Sequence of chain 1.C:
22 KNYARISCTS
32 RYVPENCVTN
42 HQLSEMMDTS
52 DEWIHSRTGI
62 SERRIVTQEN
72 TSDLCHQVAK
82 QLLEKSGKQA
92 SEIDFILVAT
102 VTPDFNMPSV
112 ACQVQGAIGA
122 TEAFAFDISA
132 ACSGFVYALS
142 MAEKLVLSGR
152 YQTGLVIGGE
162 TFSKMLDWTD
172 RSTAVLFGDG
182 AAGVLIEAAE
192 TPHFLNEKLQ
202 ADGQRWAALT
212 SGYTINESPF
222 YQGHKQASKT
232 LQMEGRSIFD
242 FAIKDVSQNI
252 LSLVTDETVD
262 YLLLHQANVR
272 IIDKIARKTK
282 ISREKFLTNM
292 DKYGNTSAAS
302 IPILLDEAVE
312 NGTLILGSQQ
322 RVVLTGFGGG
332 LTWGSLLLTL

Binding-site contacts:
Ligand atom O45 contacts residue ALA268 of chain 1.C at 3.8 Å.
Ligand atom C5 contacts residue ILE239 of chain 1.C at 3.8 Å (hydrophobic).
Ligand atom C9 contacts residue ASN296 of chain 1.C at 3.4 Å.
Ligand atom O10 contacts residue CYS133 of chain 1.C at 3.8 Å.
Ligand atom C22 contacts residue ARG271 of chain 1.C at 3.5 Å.
Ligand atom O45 contacts residue ASN296 of chain 1.C at 3.4 Å (h-bond).
Ligand atom O10 contacts residue ASN296 of chain 1.C at 2.8 Å (h-bond).
Ligand atom C9 contacts residue HIS266 of chain 1.C at 3.8 Å.
Ligand atom C23 contacts residue PHE240 of chain 1.C at 3.3 Å (hydrophobic).
Ligand atom C16 contacts residue ASN269 of chain 1.C at 3.6 Å.
Ligand atom O25 contacts residue GLY236 of chain 1.C at 3.2 Å.
Ligand atom BR contacts residue ARG58 of chain 1.C at 3.4 Å.
Ligand atom C17 contacts residue ALA268 of chain 1.C at 3.7 Å (hydrophobic).
Ligand atom O15 contacts residue PHE240 of chain 1.C at 3.0 Å.
Ligand atom C7 contacts residue ILE239 of chain 1.C at 3.4 Å (hydrophobic).
Ligand atom N6 contacts residue ILE239 of chain 1.C at 3.4 Å.
Ligand atom C7 contacts residue ALA268 of chain 1.C at 3.7 Å (hydrophobic).
Ligand atom O15 contacts residue ILE239 of chain 1.C at 3.6 Å.
Ligand atom O45 contacts residue MET234 of chain 1.C at 3.5 Å.
Ligand atom C13 contacts residue PHE328 of chain 1.C at 3.5 Å (hydrophobic).
Ligand atom O25 contacts residue ARG237 of chain 1.C at 3.5 Å (salt-bridge).
Ligand atom C14 contacts residue ILE239 of chain 1.C at 3.4 Å (hydrophobic).
Ligand atom N6 contacts residue ALA268 of chain 1.C at 3.7 Å.
Ligand atom O10 contacts residue ALA268 of chain 1.C at 3.4 Å.
Ligand atom C12 contacts residue PHE328 of chain 1.C at 3.3 Å (hydrophobic).
Ligand atom C12 contacts residue GLY329 of chain 1.C at 3.6 Å.
Ligand atom C24 contacts residue PHE240 of chain 1.C at 3.7 Å (hydrophobic).
Ligand atom C17 contacts residue ASN269 of chain 1.C at 3.6 Å.
Ligand atom O10 contacts residue HIS266 of chain 1.C at 2.8 Å (h-bond).
Ligand atom C5 contacts residue ILE272 of chain 1.C at 3.5 Å (hydrophobic).
Ligand atom C8 contacts residue ALA268 of chain 1.C at 3.5 Å (hydrophobic).
Ligand atom O15 contacts residue ILE272 of chain 1.C at 3.4 Å.
Ligand atom O26 contacts residue ARG58 of chain 1.C at 3.2 Å (salt-bridge).
Ligand atom BR contacts residue LEU177 of chain 1.C at 3.8 Å.
Ligand atom C16 contacts residue ALA268 of chain 1.C at 3.4 Å (hydrophobic).
Ligand atom C9 contacts residue ALA268 of chain 1.C at 3.3 Å (hydrophobic).
Ligand atom C13 contacts residue ILE239 of chain 1.C at 3.5 Å (hydrophobic).
Ligand atom C22 contacts residue ASN269 of chain 1.C at 3.8 Å.
Ligand atom C11 contacts residue GLY329 of chain 1.C at 3.8 Å.
Ligand atom C11 contacts residue PHE328 of chain 1.C at 3.4 Å (hydrophobic).

This small molecule binds to this protein.
Small molecule (SMILES): CCN(CC)S(=O)(=O)c1cc(C(=O)Nc2ccccc2C(=O)O)ccc1Br